Binding-site contacts:
Ligand atom C10 contacts residue ILE134 of chain 1.A at 4.4 Å (hydrophobic).
Ligand atom C04 contacts residue MET133 of chain 1.A at 3.9 Å (hydrophobic).
Ligand atom C05 contacts residue PHE135 of chain 1.A at 4.0 Å (hydrophobic).
Ligand atom C04 contacts residue GLN123 of chain 1.A at 4.2 Å.
Ligand atom C12 contacts residue GLU132 of chain 1.A at 4.2 Å.
Ligand atom C04 contacts residue VAL92 of chain 1.A at 4.5 Å (hydrophobic).
Ligand atom C01 contacts residue VAL92 of chain 1.A at 3.6 Å (hydrophobic).
Ligand atom O15 contacts residue ILE134 of chain 1.A at 2.9 Å (h-bond).
Ligand atom C02 contacts residue VAL92 of chain 1.A at 3.7 Å (hydrophobic).
Ligand atom C03 contacts residue GLN123 of chain 1.A at 3.5 Å.
Ligand atom C01 contacts residue PRO89 of chain 1.A at 4.1 Å (hydrophobic).
Ligand atom N09 contacts residue ILE134 of chain 1.A at 3.4 Å (h-bond).
Ligand atom C17 contacts residue PRO89 of chain 1.A at 4.2 Å (hydrophobic).
Ligand atom C04 contacts residue PHE135 of chain 1.A at 4.2 Å (hydrophobic).
Ligand atom C03 contacts residue MET133 of chain 1.A at 4.4 Å (hydrophobic).
Ligand atom O15 contacts residue GLU132 of chain 1.A at 4.0 Å.
Ligand atom C07 contacts residue MET133 of chain 1.A at 4.5 Å (hydrophobic).
Ligand atom C14 contacts residue MET133 of chain 1.A at 3.7 Å (hydrophobic).
Ligand atom C07 contacts residue ILE134 of chain 1.A at 3.9 Å (hydrophobic).
Ligand atom C03 contacts residue VAL92 of chain 1.A at 4.2 Å (hydrophobic).
Ligand atom C14 contacts residue GLU132 of chain 1.A at 3.3 Å.
Ligand atom C01 contacts residue ALA122 of chain 1.A at 4.0 Å (hydrophobic).
Ligand atom C14 contacts residue ILE134 of chain 1.A at 3.2 Å (hydrophobic).
Ligand atom C11 contacts residue ILE134 of chain 1.A at 4.2 Å (hydrophobic).
Ligand atom C06 contacts residue ILE134 of chain 1.A at 3.7 Å (hydrophobic).
Ligand atom O08 contacts residue MET133 of chain 1.A at 3.9 Å.
Ligand atom C06 contacts residue PHE135 of chain 1.A at 3.8 Å (hydrophobic).
Ligand atom O15 contacts residue MET133 of chain 1.A at 3.7 Å.
Ligand atom C17 contacts residue VAL92 of chain 1.A at 4.1 Å (hydrophobic).
Ligand atom C13 contacts residue GLU132 of chain 1.A at 3.1 Å.

Sequence of chain 1.A:
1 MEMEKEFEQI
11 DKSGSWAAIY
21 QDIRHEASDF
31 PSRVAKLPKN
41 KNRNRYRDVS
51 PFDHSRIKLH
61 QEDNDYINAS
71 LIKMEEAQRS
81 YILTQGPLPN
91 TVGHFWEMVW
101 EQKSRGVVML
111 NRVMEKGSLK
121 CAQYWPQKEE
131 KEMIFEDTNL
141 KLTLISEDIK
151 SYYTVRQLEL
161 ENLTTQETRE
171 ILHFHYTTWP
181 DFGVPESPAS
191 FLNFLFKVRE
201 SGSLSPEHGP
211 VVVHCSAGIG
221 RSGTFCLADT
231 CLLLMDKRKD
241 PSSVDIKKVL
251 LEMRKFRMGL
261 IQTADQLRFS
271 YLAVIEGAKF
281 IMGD

The small molecule below binds the protein below.
Small molecule (SMILES): Cc1ccc(CC(=O)NC[C@@H]2CCCO2)cc1